The protein below binds the small molecule below.
Small molecule (SMILES): O=C(NCc1ccccc1)c1cccc(O[C@H]2O[C@H](CO)[C@H](O)[C@H](O)[C@H]2O)c1

Sequence of chain 1.J:
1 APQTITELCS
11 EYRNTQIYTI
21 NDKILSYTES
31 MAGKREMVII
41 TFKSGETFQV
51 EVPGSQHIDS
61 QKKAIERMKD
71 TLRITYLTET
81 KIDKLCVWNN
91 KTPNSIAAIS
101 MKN

Binding-site contacts:
Ligand atom C4B contacts residue LYS34 of chain 1.F at 4.0 Å.
Ligand atom C7B contacts residue TYR12 of chain 1.J at 3.4 Å (hydrophobic).
Ligand atom N1' contacts residue TYR12 of chain 1.J at 3.7 Å.
Ligand atom C1B contacts residue TYR12 of chain 1.J at 4.0 Å (hydrophobic).
Ligand atom C3 contacts residue LYS91 of chain 1.J at 3.8 Å.
Ligand atom O6 contacts residue GLN61 of chain 1.J at 2.9 Å (h-bond).
Ligand atom O3 contacts residue GLU51 of chain 1.J at 4.0 Å.
Ligand atom C2B contacts residue TYR12 of chain 1.J at 4.0 Å (hydrophobic).
Ligand atom C4 contacts residue TRP88 of chain 1.J at 3.6 Å (hydrophobic).
Ligand atom C1B contacts residue GLU11 of chain 1.J at 3.6 Å.
Ligand atom C4 contacts residue GLU51 of chain 1.J at 3.4 Å.
Ligand atom C2B contacts residue GLU11 of chain 1.J at 3.8 Å.
Ligand atom O4 contacts residue GLN56 of chain 1.J at 3.5 Å.
Ligand atom C3 contacts residue TRP88 of chain 1.J at 3.6 Å (hydrophobic).
Ligand atom C2 contacts residue ASN90 of chain 1.J at 3.9 Å.
Ligand atom O4 contacts residue GLU51 of chain 1.J at 2.6 Å (salt-bridge).
Ligand atom C6B contacts residue TYR12 of chain 1.J at 3.4 Å (hydrophobic).
Ligand atom O5 contacts residue GLN56 of chain 1.J at 3.5 Å.
Ligand atom O1' contacts residue ARG13 of chain 1.J at 3.7 Å.
Ligand atom C6 contacts residue TRP88 of chain 1.J at 3.6 Å (hydrophobic).
Ligand atom C6 contacts residue GLN61 of chain 1.J at 3.8 Å.
Ligand atom C4 contacts residue LYS91 of chain 1.J at 3.9 Å.
Ligand atom O1 contacts residue TRP88 of chain 1.J at 3.9 Å.
Ligand atom C7' contacts residue TYR12 of chain 1.J at 3.7 Å (hydrophobic).
Ligand atom C6B contacts residue GLU11 of chain 1.J at 3.9 Å.
Ligand atom C7B contacts residue GLU11 of chain 1.J at 3.3 Å.
Ligand atom O2 contacts residue ASN90 of chain 1.J at 2.9 Å (h-bond).
Ligand atom O3 contacts residue ASN90 of chain 1.J at 2.8 Å (h-bond).
Ligand atom O6 contacts residue TRP88 of chain 1.J at 3.9 Å.
Ligand atom C5 contacts residue TRP88 of chain 1.J at 3.7 Å (hydrophobic).
Ligand atom C2 contacts residue LYS91 of chain 1.J at 3.7 Å.
Ligand atom O3 contacts residue TRP88 of chain 1.J at 3.8 Å.
Ligand atom O6 contacts residue HIS57 of chain 1.J at 3.7 Å.
Ligand atom O3 contacts residue LYS91 of chain 1.J at 2.9 Å (salt-bridge).
Ligand atom C6 contacts residue HIS57 of chain 1.J at 3.5 Å.
Ligand atom C5B contacts residue LYS34 of chain 1.F at 3.9 Å.
Ligand atom C6 contacts residue GLN56 of chain 1.J at 4.1 Å.
Ligand atom C3 contacts residue ASN90 of chain 1.J at 3.8 Å.
Ligand atom O1' contacts residue TYR12 of chain 1.J at 3.8 Å.
Ligand atom O4 contacts residue LYS91 of chain 1.J at 3.0 Å (salt-bridge).

Sequence of chain 1.F:
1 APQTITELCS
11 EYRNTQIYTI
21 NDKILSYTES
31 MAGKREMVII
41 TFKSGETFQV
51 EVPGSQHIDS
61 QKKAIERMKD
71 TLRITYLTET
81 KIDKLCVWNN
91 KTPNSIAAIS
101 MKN